This protein binds this small molecule.
Small molecule (SMILES): CC(=O)N[C@H]1[C@H](O[C@H]2[C@H](O)[C@@H](NC(C)=O)CO[C@@H]2CO)O[C@H](CO)[C@@H](O)[C@@H]1O

Binding-site contacts:
Ligand atom N2 contacts residue ASN181 of chain 1.A at 3.2 Å (h-bond).
Ligand atom C3 contacts residue ASN181 of chain 1.A at 4.0 Å.
Ligand atom C5 contacts residue ASN181 of chain 1.A at 3.6 Å.
Ligand atom O5 contacts residue ASN181 of chain 1.A at 2.4 Å (h-bond).
Ligand atom C4 contacts residue ASN181 of chain 1.A at 4.4 Å.
Ligand atom C2 contacts residue ASN181 of chain 1.A at 2.8 Å.
Ligand atom C1 contacts residue ASN181 of chain 1.A at 1.6 Å.

Sequence of chain 1.A:
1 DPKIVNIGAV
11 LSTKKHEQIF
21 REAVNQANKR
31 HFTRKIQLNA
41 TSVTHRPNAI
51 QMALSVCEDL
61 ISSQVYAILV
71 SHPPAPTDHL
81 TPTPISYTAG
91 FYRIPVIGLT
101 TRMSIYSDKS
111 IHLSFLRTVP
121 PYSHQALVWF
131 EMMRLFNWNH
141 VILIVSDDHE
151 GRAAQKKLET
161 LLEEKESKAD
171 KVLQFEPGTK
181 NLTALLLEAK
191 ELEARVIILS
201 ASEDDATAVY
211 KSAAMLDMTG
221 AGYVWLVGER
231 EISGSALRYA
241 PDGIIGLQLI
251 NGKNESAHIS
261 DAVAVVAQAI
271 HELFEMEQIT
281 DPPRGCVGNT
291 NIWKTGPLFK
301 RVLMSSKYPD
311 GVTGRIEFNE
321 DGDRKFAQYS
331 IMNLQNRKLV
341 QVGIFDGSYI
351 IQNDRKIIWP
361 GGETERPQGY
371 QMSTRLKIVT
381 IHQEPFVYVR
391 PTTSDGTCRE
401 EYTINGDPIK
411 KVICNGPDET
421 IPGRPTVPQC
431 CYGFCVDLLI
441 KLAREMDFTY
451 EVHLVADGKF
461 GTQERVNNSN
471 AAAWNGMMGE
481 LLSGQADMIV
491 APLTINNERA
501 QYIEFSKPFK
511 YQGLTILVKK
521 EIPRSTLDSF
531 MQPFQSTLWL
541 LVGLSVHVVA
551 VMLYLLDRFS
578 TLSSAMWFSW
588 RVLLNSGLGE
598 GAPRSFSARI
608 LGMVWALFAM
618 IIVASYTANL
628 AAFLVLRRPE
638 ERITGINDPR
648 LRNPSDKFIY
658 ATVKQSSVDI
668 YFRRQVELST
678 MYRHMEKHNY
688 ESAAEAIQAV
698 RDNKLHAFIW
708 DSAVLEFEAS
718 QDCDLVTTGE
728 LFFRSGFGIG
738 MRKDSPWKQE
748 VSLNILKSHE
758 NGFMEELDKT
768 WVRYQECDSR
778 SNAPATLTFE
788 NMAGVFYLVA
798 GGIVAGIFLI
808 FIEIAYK